This protein binds this small molecule.
Small molecule (SMILES): CC(=O)N[C@@H]1[C@@H](O)[C@H](O)[C@@H](CO)O[C@H]1O

Binding-site contacts:
Ligand atom N2 contacts residue GLN580 of chain 1.K at 4.0 Å.
Ligand atom C8 contacts residue PRO579 of chain 1.K at 2.9 Å (hydrophobic).
Ligand atom C1 contacts residue ASN331 of chain 1.K at 1.4 Å.
Ligand atom C1 contacts residue GLN580 of chain 1.K at 4.2 Å.
Ligand atom C4 contacts residue ASN331 of chain 1.K at 4.2 Å.
Ligand atom C7 contacts residue ASN331 of chain 1.K at 3.5 Å.
Ligand atom C3 contacts residue ASN331 of chain 1.K at 3.8 Å.
Ligand atom O7 contacts residue ASN331 of chain 1.K at 3.3 Å (h-bond).
Ligand atom C5 contacts residue ASN331 of chain 1.K at 3.5 Å.
Ligand atom C7 contacts residue PRO579 of chain 1.K at 3.7 Å (hydrophobic).
Ligand atom O5 contacts residue ASN331 of chain 1.K at 2.3 Å (h-bond).
Ligand atom N2 contacts residue ASN331 of chain 1.K at 3.2 Å (h-bond).
Ligand atom O3 contacts residue LEU582 of chain 1.K at 4.5 Å.
Ligand atom C2 contacts residue GLN580 of chain 1.K at 4.4 Å.
Ligand atom N2 contacts residue PRO579 of chain 1.K at 3.7 Å.
Ligand atom C3 contacts residue GLN580 of chain 1.K at 4.1 Å.
Ligand atom C2 contacts residue ASN331 of chain 1.K at 2.6 Å.

Sequence of chain 1.K:
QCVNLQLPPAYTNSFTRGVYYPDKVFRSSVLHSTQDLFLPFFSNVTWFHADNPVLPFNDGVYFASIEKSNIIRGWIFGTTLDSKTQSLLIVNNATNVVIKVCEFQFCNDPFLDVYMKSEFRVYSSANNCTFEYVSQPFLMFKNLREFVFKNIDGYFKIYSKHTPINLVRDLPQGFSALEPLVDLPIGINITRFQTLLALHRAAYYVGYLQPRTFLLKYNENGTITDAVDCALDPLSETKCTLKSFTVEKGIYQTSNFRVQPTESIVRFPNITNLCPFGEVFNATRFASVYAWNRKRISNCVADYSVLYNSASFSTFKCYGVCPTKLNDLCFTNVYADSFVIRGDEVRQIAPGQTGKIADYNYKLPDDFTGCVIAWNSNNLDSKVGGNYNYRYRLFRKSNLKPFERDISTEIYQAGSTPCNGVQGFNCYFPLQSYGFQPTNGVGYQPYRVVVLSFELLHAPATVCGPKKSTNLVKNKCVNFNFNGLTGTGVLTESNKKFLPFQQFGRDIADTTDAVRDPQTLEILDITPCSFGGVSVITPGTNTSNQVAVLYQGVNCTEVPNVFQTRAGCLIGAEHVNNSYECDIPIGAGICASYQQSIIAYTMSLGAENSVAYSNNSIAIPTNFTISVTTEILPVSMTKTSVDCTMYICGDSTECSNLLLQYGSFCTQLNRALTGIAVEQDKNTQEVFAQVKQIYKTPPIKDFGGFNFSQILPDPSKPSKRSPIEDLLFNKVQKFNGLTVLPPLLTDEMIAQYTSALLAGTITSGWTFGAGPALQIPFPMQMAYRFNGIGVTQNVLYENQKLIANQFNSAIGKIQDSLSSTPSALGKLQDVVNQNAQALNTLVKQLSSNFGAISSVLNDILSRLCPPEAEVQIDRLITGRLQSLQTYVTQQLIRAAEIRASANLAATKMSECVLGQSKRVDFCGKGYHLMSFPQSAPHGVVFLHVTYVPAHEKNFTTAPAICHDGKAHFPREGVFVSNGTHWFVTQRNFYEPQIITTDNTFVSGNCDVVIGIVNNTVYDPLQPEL